Binding-site contacts:
Ligand atom C15 contacts residue PHE258 of chain 1.A at 3.8 Å (hydrophobic).
Ligand atom O3 contacts residue SER134 of chain 1.A at 3.0 Å (h-bond).
Ligand atom C7 contacts residue LEU144 of chain 1.A at 3.8 Å (hydrophobic).
Ligand atom O1 contacts residue ARG119 of chain 1.A at 3.5 Å.
Ligand atom C16 contacts residue GLY147 of chain 1.A at 3.4 Å.
Ligand atom C1 contacts residue LEU133 of chain 1.A at 3.8 Å (hydrophobic).
Ligand atom O3 contacts residue ALA82 of chain 1.A at 3.5 Å.
Ligand atom C3 contacts residue LEU133 of chain 1.A at 3.9 Å (hydrophobic).
Ligand atom O4 contacts residue HIS238 of chain 1.A at 2.7 Å (h-bond).
Ligand atom O2 contacts residue SER134 of chain 1.A at 3.0 Å.
Ligand atom C19 contacts residue SER134 of chain 1.A at 3.7 Å.
Ligand atom C2 contacts residue MET116 of chain 1.A at 3.6 Å (hydrophobic).
Ligand atom C17 contacts residue ILE79 of chain 1.A at 3.6 Å (hydrophobic).
Ligand atom C5 contacts residue LEU133 of chain 1.A at 3.6 Å (hydrophobic).
Ligand atom C15 contacts residue THR76 of chain 1.A at 3.7 Å.
Ligand atom C10 contacts residue ILE79 of chain 1.A at 3.8 Å (hydrophobic).
Ligand atom O2 contacts residue GLY135 of chain 1.A at 3.4 Å (h-bond).
Ligand atom O2 contacts residue ARG123 of chain 1.A at 3.8 Å.
Ligand atom C10 contacts residue HIS238 of chain 1.A at 3.4 Å.
Ligand atom C10 contacts residue MET113 of chain 1.A at 3.6 Å (hydrophobic).
Ligand atom C11 contacts residue PHE258 of chain 1.A at 3.9 Å (hydrophobic).
Ligand atom C20 contacts residue ARG119 of chain 1.A at 3.8 Å.
Ligand atom C1 contacts residue SER134 of chain 1.A at 3.5 Å.
Ligand atom C11 contacts residue HIS238 of chain 1.A at 3.4 Å.
Ligand atom C20 contacts residue SER134 of chain 1.A at 3.8 Å.
Ligand atom C2 contacts residue SER134 of chain 1.A at 3.4 Å.
Ligand atom C2 contacts residue LEU133 of chain 1.A at 3.8 Å (hydrophobic).
Ligand atom C11 contacts residue LEU149 of chain 1.A at 3.7 Å (hydrophobic).
Ligand atom C1 contacts residue MET116 of chain 1.A at 3.8 Å (hydrophobic).
Ligand atom C11 contacts residue ILE79 of chain 1.A at 3.8 Å (hydrophobic).
Ligand atom C6 contacts residue MET116 of chain 1.A at 3.6 Å (hydrophobic).
Ligand atom C15 contacts residue PHE72 of chain 1.A at 3.8 Å (hydrophobic).
Ligand atom C18 contacts residue ILE156 of chain 1.A at 3.8 Å (hydrophobic).
Ligand atom C16 contacts residue GLY148 of chain 1.A at 3.7 Å.
Ligand atom C17 contacts residue PHE75 of chain 1.A at 3.7 Å (hydrophobic).
Ligand atom C8 contacts residue LEU149 of chain 1.A at 3.8 Å (hydrophobic).
Ligand atom C9 contacts residue MET113 of chain 1.A at 3.7 Å (hydrophobic).
Ligand atom C12 contacts residue LEU149 of chain 1.A at 3.8 Å (hydrophobic).
Ligand atom O4 contacts residue PHE258 of chain 1.A at 3.2 Å.
Ligand atom C19 contacts residue MET116 of chain 1.A at 3.4 Å (hydrophobic).

Sequence of chain 1.A:
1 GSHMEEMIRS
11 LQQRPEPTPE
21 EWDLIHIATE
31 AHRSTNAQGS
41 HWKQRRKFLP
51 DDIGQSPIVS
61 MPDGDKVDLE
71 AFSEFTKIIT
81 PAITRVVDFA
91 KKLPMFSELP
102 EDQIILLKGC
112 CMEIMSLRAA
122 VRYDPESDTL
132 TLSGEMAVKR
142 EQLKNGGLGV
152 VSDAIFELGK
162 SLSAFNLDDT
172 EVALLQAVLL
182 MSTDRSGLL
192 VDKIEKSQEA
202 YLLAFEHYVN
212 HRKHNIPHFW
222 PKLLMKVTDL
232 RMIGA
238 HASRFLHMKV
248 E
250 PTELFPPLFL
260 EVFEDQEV

This protein binds this small molecule.
Small molecule (SMILES): Cc1cc(OCC(=O)O)cc(C)c1Cc1ccc(O)c(C(C)C)c1